Sequence of chain 17.A:
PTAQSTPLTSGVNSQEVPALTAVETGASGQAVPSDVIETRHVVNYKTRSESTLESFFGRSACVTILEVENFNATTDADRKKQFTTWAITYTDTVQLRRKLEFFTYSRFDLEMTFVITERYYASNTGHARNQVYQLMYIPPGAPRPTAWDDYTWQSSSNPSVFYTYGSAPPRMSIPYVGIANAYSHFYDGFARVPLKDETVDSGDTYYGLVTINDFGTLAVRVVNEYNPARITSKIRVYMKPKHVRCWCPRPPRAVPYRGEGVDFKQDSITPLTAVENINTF

This protein binds this small molecule.
Small molecule (SMILES): CC(=O)N[C@H]1[C@H]([C@H](O)[C@H](O)CO)O[C@@](O)(C(=O)O)C[C@@H]1O

Binding-site contacts:
Ligand atom C10 contacts residue TYR145 of chain 18.A at 3.6 Å (hydrophobic).
Ligand atom O1B contacts residue ASN148 of chain 18.A at 4.3 Å.
Ligand atom C7 contacts residue TYR145 of chain 18.A at 3.8 Å (hydrophobic).
Ligand atom O1A contacts residue SER147 of chain 18.A at 2.8 Å (h-bond).
Ligand atom O4 contacts residue TYR145 of chain 18.A at 4.2 Å.
Ligand atom O1A contacts residue ALA146 of chain 18.A at 4.2 Å.
Ligand atom C9 contacts residue TYR145 of chain 18.A at 4.2 Å (hydrophobic).
Ligand atom C1 contacts residue SER147 of chain 18.A at 3.6 Å.
Ligand atom C1 contacts residue PRO252 of chain 17.A at 4.1 Å (hydrophobic).
Ligand atom O4 contacts residue ASN251 of chain 17.A at 4.2 Å.
Ligand atom C11 contacts residue TYR250 of chain 17.A at 3.7 Å (hydrophobic).
Ligand atom C4 contacts residue TYR145 of chain 18.A at 3.6 Å (hydrophobic).
Ligand atom C1 contacts residue ALA146 of chain 18.A at 3.9 Å (hydrophobic).
Ligand atom O4 contacts residue TYR250 of chain 17.A at 3.4 Å.
Ligand atom C6 contacts residue ALA146 of chain 18.A at 4.2 Å (hydrophobic).
Ligand atom N5 contacts residue TYR250 of chain 17.A at 4.4 Å.
Ligand atom C10 contacts residue TYR250 of chain 17.A at 3.5 Å (hydrophobic).
Ligand atom C5 contacts residue TYR145 of chain 18.A at 3.3 Å (hydrophobic).
Ligand atom C6 contacts residue TYR145 of chain 18.A at 3.4 Å (hydrophobic).
Ligand atom C11 contacts residue ARG143 of chain 18.A at 4.0 Å.
Ligand atom O4 contacts residue PRO252 of chain 17.A at 3.8 Å.
Ligand atom O1A contacts residue PRO252 of chain 17.A at 3.3 Å.
Ligand atom C3 contacts residue PRO252 of chain 17.A at 3.9 Å (hydrophobic).
Ligand atom C4 contacts residue PRO252 of chain 17.A at 3.8 Å (hydrophobic).
Ligand atom C11 contacts residue TYR145 of chain 18.A at 3.7 Å (hydrophobic).
Ligand atom O1B contacts residue ALA146 of chain 18.A at 3.2 Å.
Ligand atom O8 contacts residue ALA146 of chain 18.A at 3.3 Å.
Ligand atom O1B contacts residue SER147 of chain 18.A at 3.1 Å (h-bond).
Ligand atom C8 contacts residue ALA146 of chain 18.A at 4.4 Å (hydrophobic).
Ligand atom N5 contacts residue TYR145 of chain 18.A at 2.6 Å (h-bond).
Ligand atom O10 contacts residue TYR250 of chain 17.A at 2.7 Å (h-bond).

Sequence of chain 18.A:
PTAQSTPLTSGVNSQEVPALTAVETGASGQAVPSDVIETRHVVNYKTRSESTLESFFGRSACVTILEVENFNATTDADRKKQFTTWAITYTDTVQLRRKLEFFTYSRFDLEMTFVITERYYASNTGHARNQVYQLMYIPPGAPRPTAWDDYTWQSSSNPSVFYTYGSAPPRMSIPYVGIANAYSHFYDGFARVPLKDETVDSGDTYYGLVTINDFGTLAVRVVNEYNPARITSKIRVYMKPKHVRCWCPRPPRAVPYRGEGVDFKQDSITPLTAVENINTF